Sequence of chain 1.D:
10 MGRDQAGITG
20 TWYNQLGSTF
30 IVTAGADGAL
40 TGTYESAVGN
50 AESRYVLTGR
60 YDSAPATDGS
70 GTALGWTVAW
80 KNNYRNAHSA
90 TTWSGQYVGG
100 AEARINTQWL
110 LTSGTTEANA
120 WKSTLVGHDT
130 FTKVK

Binding-site contacts:
Ligand atom C20 contacts residue ASN49 of chain 1.D at 4.0 Å.
Ligand atom N27 contacts residue TYR43 of chain 1.D at 3.8 Å.
Ligand atom C28 contacts residue VAL47 of chain 1.D at 3.7 Å (hydrophobic).
Ligand atom C21 contacts residue TRP79 of chain 1.D at 3.7 Å (hydrophobic).
Ligand atom O31 contacts residue SER45 of chain 1.D at 4.0 Å.
Ligand atom O31 contacts residue ASP128 of chain 1.D at 3.8 Å.
Ligand atom C20 contacts residue TRP79 of chain 1.D at 3.7 Å (hydrophobic).
Ligand atom C26 contacts residue TRP108 of chain 1.D at 3.8 Å (hydrophobic).
Ligand atom C25 contacts residue THR90 of chain 1.D at 3.9 Å.
Ligand atom C17 contacts residue ALA86 of chain 1.D at 4.0 Å (hydrophobic).
Ligand atom C22 contacts residue VAL47 of chain 1.D at 3.8 Å (hydrophobic).
Ligand atom O31 contacts residue SER27 of chain 1.D at 2.8 Å (h-bond).
Ligand atom N27 contacts residue ASN23 of chain 1.D at 3.9 Å.
Ligand atom C30 contacts residue SER27 of chain 1.D at 3.7 Å.
Ligand atom C19 contacts residue ASN49 of chain 1.D at 3.6 Å.
Ligand atom O31 contacts residue ASN23 of chain 1.D at 2.9 Å (h-bond).
Ligand atom C23 contacts residue TRP120 of chain 1.B at 3.7 Å (hydrophobic).
Ligand atom O31 contacts residue TYR43 of chain 1.D at 2.4 Å (h-bond).
Ligand atom C30 contacts residue SER45 of chain 1.D at 3.9 Å.
Ligand atom C28 contacts residue TRP120 of chain 1.B at 3.9 Å (hydrophobic).
Ligand atom S24 contacts residue THR90 of chain 1.D at 3.1 Å (h-bond).
Ligand atom C30 contacts residue ASP128 of chain 1.D at 3.6 Å.
Ligand atom C22 contacts residue SER45 of chain 1.D at 3.4 Å.
Ligand atom N18 contacts residue ASN49 of chain 1.D at 3.1 Å (h-bond).
Ligand atom C30 contacts residue ASN23 of chain 1.D at 3.6 Å.
Ligand atom C30 contacts residue TYR43 of chain 1.D at 3.3 Å (hydrophobic).
Ligand atom C20 contacts residue VAL47 of chain 1.D at 4.0 Å (hydrophobic).
Ligand atom C17 contacts residue ASN49 of chain 1.D at 3.6 Å.
Ligand atom S24 contacts residue TRP92 of chain 1.D at 3.8 Å.
Ligand atom N29 contacts residue SER27 of chain 1.D at 4.0 Å.
Ligand atom N29 contacts residue VAL47 of chain 1.D at 3.6 Å.
Ligand atom N27 contacts residue ASP128 of chain 1.D at 2.8 Å (salt-bridge).
Ligand atom N29 contacts residue SER45 of chain 1.D at 3.1 Å (h-bond).
Ligand atom C20 contacts residue ALA50 of chain 1.D at 4.0 Å (hydrophobic).
Ligand atom C19 contacts residue TRP79 of chain 1.D at 3.9 Å (hydrophobic).
Ligand atom C26 contacts residue ASP128 of chain 1.D at 3.8 Å.
Ligand atom C22 contacts residue TRP79 of chain 1.D at 3.9 Å (hydrophobic).
Ligand atom C25 contacts residue TRP108 of chain 1.D at 3.4 Å (hydrophobic).
Ligand atom N18 contacts residue GLY48 of chain 1.D at 3.8 Å.
Ligand atom S24 contacts residue TRP79 of chain 1.D at 3.6 Å.

Sequence of chain 1.B:
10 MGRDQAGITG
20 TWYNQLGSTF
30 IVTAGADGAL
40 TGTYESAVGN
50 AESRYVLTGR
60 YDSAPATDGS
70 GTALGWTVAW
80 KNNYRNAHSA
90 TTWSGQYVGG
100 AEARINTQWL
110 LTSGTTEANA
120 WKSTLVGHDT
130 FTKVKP

A small-molecule ligand and the protein it binds are described below.
Small molecule (SMILES): O=C1N[C@H]2[C@H](CS[C@H]2CCCCNC2CCC(C(=O)Nc3cccc4cccnc34)(C(=O)Nc3cccc4cccnc34)CC2)N1